Binding-site contacts:
Ligand atom C4 contacts residue ASN124 of chain 1.C at 4.4 Å.
Ligand atom O7 contacts residue ASP125 of chain 1.C at 3.8 Å.
Ligand atom C2 contacts residue ASN4 of chain 1.C at 2.5 Å.
Ligand atom C4 contacts residue ASN4 of chain 1.C at 4.2 Å.
Ligand atom C7 contacts residue LEU5 of chain 1.C at 3.9 Å (hydrophobic).
Ligand atom C8 contacts residue LEU5 of chain 1.C at 3.6 Å (hydrophobic).
Ligand atom O3 contacts residue ASN124 of chain 1.C at 3.7 Å.
Ligand atom O5 contacts residue ASN4 of chain 1.C at 2.4 Å (h-bond).
Ligand atom C5 contacts residue ASN4 of chain 1.C at 3.7 Å.
Ligand atom C3 contacts residue ASN4 of chain 1.C at 3.8 Å.
Ligand atom C3 contacts residue ASN124 of chain 1.C at 4.0 Å.
Ligand atom O7 contacts residue ASN124 of chain 1.C at 2.4 Å (h-bond).
Ligand atom C7 contacts residue ASN124 of chain 1.C at 3.4 Å.
Ligand atom C2 contacts residue ASN124 of chain 1.C at 3.3 Å.
Ligand atom C1 contacts residue ASN4 of chain 1.C at 1.4 Å.
Ligand atom C1 contacts residue ASN124 of chain 1.C at 4.3 Å.
Ligand atom O6 contacts residue ASN4 of chain 1.C at 4.2 Å.
Ligand atom C7 contacts residue ASN4 of chain 1.C at 3.8 Å.
Ligand atom N2 contacts residue ASN4 of chain 1.C at 2.9 Å (h-bond).
Ligand atom O7 contacts residue LEU5 of chain 1.C at 3.9 Å.
Ligand atom N2 contacts residue ASN124 of chain 1.C at 3.7 Å.
Ligand atom C8 contacts residue THR7 of chain 1.C at 4.0 Å.
Ligand atom O7 contacts residue ASN4 of chain 1.C at 4.2 Å.

This protein binds this small molecule.
Small molecule (SMILES): CC(=O)N[C@@H]1[C@@H](O)[C@H](O)[C@@H](CO)O[C@H]1O

Sequence of chain 1.C:
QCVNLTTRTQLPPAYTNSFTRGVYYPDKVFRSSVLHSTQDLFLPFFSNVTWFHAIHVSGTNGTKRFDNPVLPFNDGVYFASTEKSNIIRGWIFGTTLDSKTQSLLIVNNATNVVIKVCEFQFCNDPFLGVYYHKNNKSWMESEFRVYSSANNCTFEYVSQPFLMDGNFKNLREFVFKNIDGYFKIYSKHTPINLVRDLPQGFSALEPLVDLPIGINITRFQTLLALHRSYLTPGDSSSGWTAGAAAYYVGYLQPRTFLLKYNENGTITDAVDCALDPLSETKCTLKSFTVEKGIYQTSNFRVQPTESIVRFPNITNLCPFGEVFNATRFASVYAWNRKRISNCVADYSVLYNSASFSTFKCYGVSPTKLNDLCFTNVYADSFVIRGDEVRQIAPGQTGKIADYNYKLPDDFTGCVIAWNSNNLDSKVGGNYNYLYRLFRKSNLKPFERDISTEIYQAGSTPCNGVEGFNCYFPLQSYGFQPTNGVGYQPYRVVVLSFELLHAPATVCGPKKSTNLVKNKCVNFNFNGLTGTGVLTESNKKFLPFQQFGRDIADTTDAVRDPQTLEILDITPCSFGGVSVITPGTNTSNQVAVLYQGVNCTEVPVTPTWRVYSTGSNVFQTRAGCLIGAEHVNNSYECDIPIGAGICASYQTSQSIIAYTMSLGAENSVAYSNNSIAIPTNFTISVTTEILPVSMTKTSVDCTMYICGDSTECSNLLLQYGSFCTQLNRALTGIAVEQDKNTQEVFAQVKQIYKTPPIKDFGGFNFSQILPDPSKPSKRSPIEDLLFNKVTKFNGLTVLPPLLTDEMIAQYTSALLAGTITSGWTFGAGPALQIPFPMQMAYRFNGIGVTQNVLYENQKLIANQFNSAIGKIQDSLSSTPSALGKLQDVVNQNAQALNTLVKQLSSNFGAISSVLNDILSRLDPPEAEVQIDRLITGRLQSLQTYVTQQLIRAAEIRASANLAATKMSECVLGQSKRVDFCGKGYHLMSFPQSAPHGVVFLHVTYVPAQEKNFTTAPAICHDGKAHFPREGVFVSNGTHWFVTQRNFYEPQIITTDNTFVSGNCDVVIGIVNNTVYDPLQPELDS